Sequence of chain 1.I:
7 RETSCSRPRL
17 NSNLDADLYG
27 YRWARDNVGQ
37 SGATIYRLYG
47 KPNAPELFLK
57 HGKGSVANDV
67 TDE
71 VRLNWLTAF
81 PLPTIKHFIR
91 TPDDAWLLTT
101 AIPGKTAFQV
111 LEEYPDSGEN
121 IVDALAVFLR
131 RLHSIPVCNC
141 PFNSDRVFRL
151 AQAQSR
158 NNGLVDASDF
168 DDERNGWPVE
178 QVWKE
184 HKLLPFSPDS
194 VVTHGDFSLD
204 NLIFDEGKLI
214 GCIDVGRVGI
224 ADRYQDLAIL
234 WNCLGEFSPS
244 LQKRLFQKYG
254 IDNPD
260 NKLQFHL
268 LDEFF

Sequence of chain 1.J:
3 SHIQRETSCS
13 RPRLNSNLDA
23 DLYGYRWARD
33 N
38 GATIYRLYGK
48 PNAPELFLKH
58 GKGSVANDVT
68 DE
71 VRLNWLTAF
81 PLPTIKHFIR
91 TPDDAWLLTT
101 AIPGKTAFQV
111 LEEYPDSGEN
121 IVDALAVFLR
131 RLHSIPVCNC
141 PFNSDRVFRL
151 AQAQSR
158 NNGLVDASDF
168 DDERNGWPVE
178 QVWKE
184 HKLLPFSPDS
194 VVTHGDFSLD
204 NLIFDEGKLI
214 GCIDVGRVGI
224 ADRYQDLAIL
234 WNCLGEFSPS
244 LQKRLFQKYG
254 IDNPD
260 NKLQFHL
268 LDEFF

Binding-site contacts:
Ligand atom C6 contacts residue PHE272 of chain 1.I at 3.1 Å (hydrophobic).
Ligand atom O8 contacts residue PHE272 of chain 1.I at 3.7 Å.
Ligand atom C7 contacts residue ASP166 of chain 1.I at 3.7 Å.
Ligand atom C12 contacts residue GLU270 of chain 1.I at 3.3 Å.
Ligand atom O7 contacts residue ASP199 of chain 1.I at 2.6 Å (salt-bridge).
Ligand atom O8 contacts residue ARG220 of chain 1.I at 3.4 Å (salt-bridge).
Ligand atom C7 contacts residue GLU270 of chain 1.I at 3.5 Å.
Ligand atom O12 contacts residue SER3 of chain 1.J at 3.5 Å (h-bond).
Ligand atom C7 contacts residue ASP168 of chain 1.I at 3.8 Å.
Ligand atom C15 contacts residue ASN235 of chain 1.I at 3.8 Å.
Ligand atom N3 contacts residue ASP166 of chain 1.I at 3.0 Å (salt-bridge).
Ligand atom C18 contacts residue GLU239 of chain 1.I at 3.3 Å.
Ligand atom O14 contacts residue GLU239 of chain 1.I at 3.1 Å (salt-bridge).
Ligand atom C18 contacts residue HIS4 of chain 1.J at 3.8 Å.
Ligand atom N2 contacts residue PHE272 of chain 1.I at 2.8 Å (h-bond).
Ligand atom C12 contacts residue ASP166 of chain 1.I at 3.9 Å.
Ligand atom O14 contacts residue ASN235 of chain 1.I at 3.4 Å (h-bond).
Ligand atom C8 contacts residue ASP166 of chain 1.I at 3.6 Å.
Ligand atom C16 contacts residue GLU239 of chain 1.I at 3.2 Å.
Ligand atom O13 contacts residue ASP168 of chain 1.I at 3.0 Å (salt-bridge).
Ligand atom C5 contacts residue PHE272 of chain 1.I at 3.5 Å (hydrophobic).
Ligand atom O14 contacts residue CYS236 of chain 1.I at 3.6 Å.
Ligand atom N3 contacts residue PHE167 of chain 1.I at 3.8 Å.
Ligand atom C15 contacts residue ASP168 of chain 1.I at 3.6 Å.
Ligand atom N3 contacts residue GLU270 of chain 1.I at 2.6 Å (salt-bridge).
Ligand atom C17 contacts residue GLU239 of chain 1.I at 3.8 Å.
Ligand atom C9 contacts residue ASP166 of chain 1.I at 3.9 Å.
Ligand atom C3 contacts residue ASP199 of chain 1.I at 3.5 Å.
Ligand atom O10 contacts residue ASP166 of chain 1.I at 3.8 Å.
Ligand atom N2 contacts residue ASP269 of chain 1.I at 2.7 Å (salt-bridge).
Ligand atom C11 contacts residue ASP269 of chain 1.I at 3.3 Å.
Ligand atom C4 contacts residue GLN36 of chain 1.I at 3.6 Å.
Ligand atom O8 contacts residue GLN36 of chain 1.I at 2.7 Å (h-bond).
Ligand atom C10 contacts residue ASP166 of chain 1.I at 3.4 Å.
Ligand atom N3 contacts residue ASP168 of chain 1.I at 2.9 Å (salt-bridge).
Ligand atom C12 contacts residue ASP269 of chain 1.I at 3.5 Å.
Ligand atom C6 contacts residue GLN36 of chain 1.I at 3.9 Å.
Ligand atom C14 contacts residue ASP168 of chain 1.I at 3.8 Å.
Ligand atom O11 contacts residue ASP168 of chain 1.I at 3.5 Å (salt-bridge).
Ligand atom N1 contacts residue PHE272 of chain 1.I at 2.8 Å (h-bond).

The small molecule below binds the protein below.
Small molecule (SMILES): NC[C@H]1O[C@H](O[C@H]2[C@H](O)[C@@H](O[C@H]3O[C@H](CO)[C@@H](O)[C@H](N)[C@H]3O)[C@H](N)C[C@@H]2N)[C@H](O)[C@@H](O)[C@@H]1O